Binding-site contacts:
Ligand atom C4 contacts residue ASN67 of chain 2.C at 4.3 Å.
Ligand atom C5 contacts residue ASN67 of chain 2.C at 3.8 Å.
Ligand atom N2 contacts residue ASN67 of chain 2.C at 2.8 Å (h-bond).
Ligand atom C1 contacts residue ASN67 of chain 2.C at 1.4 Å.
Ligand atom C2 contacts residue ASN67 of chain 2.C at 2.4 Å.
Ligand atom O6 contacts residue ASN67 of chain 2.C at 3.7 Å.
Ligand atom C8 contacts residue PHE90 of chain 2.C at 3.6 Å (hydrophobic).
Ligand atom C8 contacts residue MET118 of chain 2.C at 4.0 Å (hydrophobic).
Ligand atom C8 contacts residue ARG89 of chain 2.C at 4.1 Å.
Ligand atom O5 contacts residue ASN67 of chain 2.C at 2.5 Å (h-bond).
Ligand atom C7 contacts residue PHE90 of chain 2.C at 4.3 Å (hydrophobic).
Ligand atom C7 contacts residue ASN67 of chain 2.C at 3.7 Å.
Ligand atom O7 contacts residue ASN67 of chain 2.C at 4.1 Å.
Ligand atom C3 contacts residue ASN67 of chain 2.C at 3.8 Å.

This protein binds this small molecule.
Small molecule (SMILES): CC(=O)N[C@@H]1[C@@H](O)[C@H](O)[C@@H](CO)O[C@H]1O

Sequence of chain 2.C:
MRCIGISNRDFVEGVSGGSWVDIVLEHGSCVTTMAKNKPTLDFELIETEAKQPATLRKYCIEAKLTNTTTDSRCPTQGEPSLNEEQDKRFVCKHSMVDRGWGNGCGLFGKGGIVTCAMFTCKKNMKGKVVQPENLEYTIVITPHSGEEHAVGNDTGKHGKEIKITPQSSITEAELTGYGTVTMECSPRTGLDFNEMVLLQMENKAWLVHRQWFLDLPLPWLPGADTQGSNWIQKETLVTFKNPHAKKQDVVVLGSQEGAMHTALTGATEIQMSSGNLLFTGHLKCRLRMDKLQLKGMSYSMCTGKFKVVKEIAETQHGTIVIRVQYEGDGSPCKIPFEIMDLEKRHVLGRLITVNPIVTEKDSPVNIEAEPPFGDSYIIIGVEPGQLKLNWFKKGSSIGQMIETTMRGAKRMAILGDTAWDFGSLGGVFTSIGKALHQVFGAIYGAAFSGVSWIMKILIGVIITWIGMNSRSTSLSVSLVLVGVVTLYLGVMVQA